Binding-site contacts:
Ligand atom C20 contacts residue TYR402 of chain 1.B at 4.1 Å (hydrophobic).
Ligand atom C3 contacts residue CYS1 of chain 1.A at 3.5 Å (hydrophobic).
Ligand atom C15 contacts residue TYR402 of chain 1.B at 3.2 Å (hydrophobic).
Ligand atom O1 contacts residue CYS1 of chain 1.A at 2.9 Å (h-bond).
Ligand atom O4 contacts residue ILE457 of chain 1.B at 4.0 Å.
Ligand atom O8 contacts residue GLU484 of chain 1.B at 3.6 Å.
Ligand atom C21 contacts residue TYR402 of chain 1.B at 3.5 Å (hydrophobic).
Ligand atom C18 contacts residue GLN459 of chain 1.B at 3.1 Å.
Ligand atom C9 contacts residue GLN459 of chain 1.B at 3.3 Å.
Ligand atom C16 contacts residue PHE274 of chain 1.D at 3.7 Å (hydrophobic).
Ligand atom C2 contacts residue CYS1 of chain 1.A at 2.6 Å (hydrophobic).
Ligand atom C8 contacts residue GLN459 of chain 1.B at 3.9 Å.
Ligand atom C19 contacts residue TYR402 of chain 1.B at 3.8 Å (hydrophobic).
Ligand atom O8 contacts residue ILE457 of chain 1.B at 3.9 Å.
Ligand atom C1 contacts residue CYS1 of chain 1.A at 1.8 Å (hydrophobic).
Ligand atom C4 contacts residue TYR293 of chain 1.D at 4.3 Å (hydrophobic).
Ligand atom C2 contacts residue GLU484 of chain 1.B at 4.2 Å.
Ligand atom C9 contacts residue PHE274 of chain 1.D at 4.3 Å (hydrophobic).
Ligand atom C12 contacts residue GLN459 of chain 1.B at 3.0 Å.
Ligand atom C5 contacts residue ILE457 of chain 1.B at 4.0 Å (hydrophobic).
Ligand atom C14 contacts residue TYR402 of chain 1.B at 4.0 Å (hydrophobic).
Ligand atom C6 contacts residue GLN459 of chain 1.B at 3.3 Å.
Ligand atom O9 contacts residue CYS1 of chain 1.A at 3.8 Å.
Ligand atom O1 contacts residue GLY482 of chain 1.B at 4.0 Å.
Ligand atom C2 contacts residue ASN483 of chain 1.B at 3.9 Å.
Ligand atom C7 contacts residue CYS1 of chain 1.A at 4.0 Å (hydrophobic).
Ligand atom C14 contacts residue PHE274 of chain 1.D at 3.6 Å (hydrophobic).
Ligand atom C15 contacts residue MET404 of chain 1.B at 4.0 Å (hydrophobic).
Ligand atom C13 contacts residue GLN459 of chain 1.B at 3.6 Å.
Ligand atom C3 contacts residue ILE457 of chain 1.B at 4.3 Å (hydrophobic).
Ligand atom C9 contacts residue TYR402 of chain 1.B at 3.6 Å (hydrophobic).
Ligand atom C2 contacts residue GLY482 of chain 1.B at 3.7 Å.
Ligand atom C8 contacts residue PHE274 of chain 1.D at 4.1 Å (hydrophobic).
Ligand atom C10 contacts residue GLN459 of chain 1.B at 3.8 Å.
Ligand atom C9 contacts residue MET404 of chain 1.B at 3.6 Å (hydrophobic).
Ligand atom C23 contacts residue TYR402 of chain 1.B at 3.9 Å (hydrophobic).
Ligand atom C17 contacts residue GLN459 of chain 1.B at 3.1 Å.
Ligand atom C3 contacts residue GLU484 of chain 1.B at 3.7 Å.
Ligand atom C19 contacts residue GLN459 of chain 1.B at 3.4 Å.
Ligand atom C19 contacts residue ILE461 of chain 1.B at 3.8 Å (hydrophobic).

Sequence of chain 1.A:
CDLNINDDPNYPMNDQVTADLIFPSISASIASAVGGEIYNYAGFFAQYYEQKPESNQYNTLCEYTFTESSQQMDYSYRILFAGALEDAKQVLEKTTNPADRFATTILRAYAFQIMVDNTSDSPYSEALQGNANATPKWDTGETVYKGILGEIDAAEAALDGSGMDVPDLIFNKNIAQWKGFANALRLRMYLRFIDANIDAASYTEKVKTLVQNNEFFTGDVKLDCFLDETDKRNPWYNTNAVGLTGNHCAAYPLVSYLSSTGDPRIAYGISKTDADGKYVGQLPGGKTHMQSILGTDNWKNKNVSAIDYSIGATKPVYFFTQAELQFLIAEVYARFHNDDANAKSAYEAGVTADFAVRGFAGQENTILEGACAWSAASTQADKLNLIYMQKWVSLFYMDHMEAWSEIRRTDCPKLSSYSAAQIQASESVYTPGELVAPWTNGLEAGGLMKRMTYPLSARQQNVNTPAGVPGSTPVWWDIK

Sequence of chain 1.D:
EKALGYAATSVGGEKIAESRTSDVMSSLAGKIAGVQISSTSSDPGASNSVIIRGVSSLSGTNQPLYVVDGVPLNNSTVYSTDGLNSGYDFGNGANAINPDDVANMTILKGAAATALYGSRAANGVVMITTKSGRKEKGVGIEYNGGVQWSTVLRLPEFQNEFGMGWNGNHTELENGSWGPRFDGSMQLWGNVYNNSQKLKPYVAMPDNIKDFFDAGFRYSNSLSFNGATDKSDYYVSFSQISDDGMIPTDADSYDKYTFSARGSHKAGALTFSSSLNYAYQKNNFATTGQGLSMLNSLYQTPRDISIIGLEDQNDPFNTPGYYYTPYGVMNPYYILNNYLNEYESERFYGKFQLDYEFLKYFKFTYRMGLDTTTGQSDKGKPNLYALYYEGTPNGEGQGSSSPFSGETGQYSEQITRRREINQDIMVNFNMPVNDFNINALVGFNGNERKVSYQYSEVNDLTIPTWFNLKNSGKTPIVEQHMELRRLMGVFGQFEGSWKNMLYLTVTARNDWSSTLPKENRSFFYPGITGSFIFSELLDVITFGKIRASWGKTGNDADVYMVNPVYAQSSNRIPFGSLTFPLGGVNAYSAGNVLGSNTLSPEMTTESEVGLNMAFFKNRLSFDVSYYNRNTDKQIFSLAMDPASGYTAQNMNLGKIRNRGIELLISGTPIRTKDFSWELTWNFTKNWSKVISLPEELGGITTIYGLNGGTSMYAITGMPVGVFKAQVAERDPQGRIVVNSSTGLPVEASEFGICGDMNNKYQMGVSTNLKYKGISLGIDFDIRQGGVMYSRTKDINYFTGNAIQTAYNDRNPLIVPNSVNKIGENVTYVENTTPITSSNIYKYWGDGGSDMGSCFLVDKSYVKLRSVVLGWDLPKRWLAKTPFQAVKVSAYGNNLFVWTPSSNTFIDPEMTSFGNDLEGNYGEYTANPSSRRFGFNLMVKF

Sequence of chain 1.B:
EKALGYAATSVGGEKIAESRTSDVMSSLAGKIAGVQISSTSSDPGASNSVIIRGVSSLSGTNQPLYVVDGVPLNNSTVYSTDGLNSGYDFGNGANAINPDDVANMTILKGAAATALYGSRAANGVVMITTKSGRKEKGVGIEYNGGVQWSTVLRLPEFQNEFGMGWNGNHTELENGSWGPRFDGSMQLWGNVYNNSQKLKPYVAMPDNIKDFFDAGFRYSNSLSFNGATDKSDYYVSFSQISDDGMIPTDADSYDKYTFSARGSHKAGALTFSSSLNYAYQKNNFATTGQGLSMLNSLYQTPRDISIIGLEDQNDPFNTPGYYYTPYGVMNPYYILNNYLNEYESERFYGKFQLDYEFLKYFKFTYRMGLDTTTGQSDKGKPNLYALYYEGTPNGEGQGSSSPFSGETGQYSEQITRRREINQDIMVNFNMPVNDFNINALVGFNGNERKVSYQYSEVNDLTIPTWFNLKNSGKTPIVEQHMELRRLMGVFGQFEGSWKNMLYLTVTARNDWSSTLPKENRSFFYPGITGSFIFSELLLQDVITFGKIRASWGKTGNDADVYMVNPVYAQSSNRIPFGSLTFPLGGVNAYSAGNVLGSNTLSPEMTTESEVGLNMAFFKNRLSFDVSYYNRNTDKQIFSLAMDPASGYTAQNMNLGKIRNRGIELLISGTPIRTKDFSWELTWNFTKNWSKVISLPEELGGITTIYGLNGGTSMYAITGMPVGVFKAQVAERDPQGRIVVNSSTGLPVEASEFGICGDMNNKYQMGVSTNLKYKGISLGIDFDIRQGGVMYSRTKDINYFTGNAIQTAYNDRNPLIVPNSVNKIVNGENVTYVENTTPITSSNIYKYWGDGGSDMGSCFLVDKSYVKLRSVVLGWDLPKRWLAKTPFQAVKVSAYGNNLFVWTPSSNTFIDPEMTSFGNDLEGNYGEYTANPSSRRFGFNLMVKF

This small molecule binds to this protein.
Small molecule (SMILES): CCCCCCCCCC(=O)OCCCOC(=O)CCCCCCCCC